A small-molecule ligand and the protein it binds are described below.
Small molecule (SMILES): O=c1ccn([C@@H]2O[C@H](CO[P](=O)(O)O[P](=O)(O)O[C@H]3O[C@H](CO)[C@H](O)[C@H](O)[C@H]3O)[C@@H](O)[C@H]2O)c(=O)[nH]1

Sequence of chain 1.F:
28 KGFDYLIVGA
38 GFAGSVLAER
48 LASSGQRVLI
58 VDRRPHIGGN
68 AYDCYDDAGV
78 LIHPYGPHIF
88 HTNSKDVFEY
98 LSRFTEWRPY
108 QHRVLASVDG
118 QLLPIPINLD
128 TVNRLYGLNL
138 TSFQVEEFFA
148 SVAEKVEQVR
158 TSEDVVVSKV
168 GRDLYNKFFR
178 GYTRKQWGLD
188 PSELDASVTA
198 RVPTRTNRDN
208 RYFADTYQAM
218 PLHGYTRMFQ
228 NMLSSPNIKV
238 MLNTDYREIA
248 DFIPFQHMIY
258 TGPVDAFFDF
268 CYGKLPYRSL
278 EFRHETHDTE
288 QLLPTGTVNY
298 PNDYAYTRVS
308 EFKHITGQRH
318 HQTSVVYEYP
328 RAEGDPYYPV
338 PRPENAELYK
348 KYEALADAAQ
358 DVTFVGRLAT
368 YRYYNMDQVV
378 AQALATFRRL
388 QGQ

Binding-site contacts:
Ligand atom O1B contacts residue TYR335 of chain 1.F at 2.7 Å (h-bond).
Ligand atom O5' contacts residue FAD1 of chain 1.V at 3.5 Å (h-bond).
Ligand atom O2' contacts residue ARG198 of chain 1.F at 3.2 Å (salt-bridge).
Ligand atom O3D contacts residue TRP184 of chain 1.F at 2.9 Å (h-bond).
Ligand atom O3' contacts residue PHE210 of chain 1.F at 3.4 Å.
Ligand atom C5' contacts residue ARG305 of chain 1.F at 3.0 Å.
Ligand atom C1' contacts residue FAD1 of chain 1.V at 3.2 Å.
Ligand atom C2 contacts residue TYR179 of chain 1.F at 3.4 Å (hydrophobic).
Ligand atom C6' contacts residue ARG305 of chain 1.F at 3.5 Å.
Ligand atom O2 contacts residue TYR179 of chain 1.F at 3.5 Å.
Ligand atom O2B contacts residue TYR370 of chain 1.F at 2.5 Å (h-bond).
Ligand atom C1' contacts residue ARG305 of chain 1.F at 3.4 Å.
Ligand atom O2D contacts residue VAL195 of chain 1.F at 3.6 Å.
Ligand atom N3 contacts residue TYR179 of chain 1.F at 3.4 Å.
Ligand atom O2B contacts residue ARG198 of chain 1.F at 3.3 Å (salt-bridge).
Ligand atom C5 contacts residue TYR209 of chain 1.F at 3.6 Å (hydrophobic).
Ligand atom C2 contacts residue PHE176 of chain 1.F at 3.6 Å (hydrophobic).
Ligand atom O1A contacts residue TYR209 of chain 1.F at 2.5 Å (h-bond).
Ligand atom O4 contacts residue ASN296 of chain 1.F at 3.0 Å (h-bond).
Ligand atom N1 contacts residue TYR179 of chain 1.F at 3.6 Å.
Ligand atom O4' contacts residue PHE210 of chain 1.F at 3.2 Å.
Ligand atom N3 contacts residue PHE175 of chain 1.F at 2.9 Å (h-bond).
Ligand atom C2' contacts residue FAD1 of chain 1.V at 3.3 Å.
Ligand atom O2 contacts residue PHE176 of chain 1.F at 3.1 Å.
Ligand atom O2' contacts residue FAD1 of chain 1.V at 3.3 Å.
Ligand atom O4' contacts residue FAD1 of chain 1.V at 2.9 Å (h-bond).
Ligand atom O2D contacts residue THR180 of chain 1.F at 3.0 Å (h-bond).
Ligand atom O2D contacts residue TRP184 of chain 1.F at 3.4 Å (h-bond).
Ligand atom O2A contacts residue ARG198 of chain 1.F at 2.9 Å (salt-bridge).
Ligand atom O6' contacts residue THR294 of chain 1.F at 3.5 Å (h-bond).
Ligand atom PB contacts residue TYR370 of chain 1.F at 3.2 Å.
Ligand atom O3B contacts residue ARG305 of chain 1.F at 2.9 Å (salt-bridge).
Ligand atom O5' contacts residue ARG305 of chain 1.F at 2.9 Å (salt-bridge).
Ligand atom O2 contacts residue THR180 of chain 1.F at 3.3 Å (h-bond).
Ligand atom O2 contacts residue PHE175 of chain 1.F at 3.5 Å (h-bond).
Ligand atom C2D contacts residue THR180 of chain 1.F at 3.5 Å.
Ligand atom O6' contacts residue HIS109 of chain 1.F at 3.0 Å (h-bond).
Ligand atom O1B contacts residue TYR370 of chain 1.F at 3.5 Å (h-bond).
Ligand atom O3A contacts residue TYR370 of chain 1.F at 3.4 Å (h-bond).
Ligand atom O3' contacts residue ARG198 of chain 1.F at 3.6 Å.